Binding-site contacts:
Ligand atom C1 contacts residue SER80 of chain 12.E at 3.8 Å.
Ligand atom C3 contacts residue ASN78 of chain 12.E at 4.0 Å.
Ligand atom O7 contacts residue TYR23 of chain 12.E at 4.2 Å.
Ligand atom C8 contacts residue TYR23 of chain 12.E at 3.3 Å (hydrophobic).
Ligand atom C7 contacts residue ASN78 of chain 12.E at 3.9 Å.
Ligand atom C5 contacts residue ASN78 of chain 12.E at 3.5 Å.
Ligand atom C1 contacts residue ASN78 of chain 12.E at 1.4 Å.
Ligand atom O5 contacts residue SER80 of chain 12.E at 4.1 Å.
Ligand atom C1 contacts residue ALA69 of chain 12.E at 4.3 Å (hydrophobic).
Ligand atom O5 contacts residue ALA69 of chain 12.E at 3.5 Å.
Ligand atom C4 contacts residue ASN78 of chain 12.E at 4.2 Å.
Ligand atom O6 contacts residue ALA69 of chain 12.E at 4.0 Å.
Ligand atom C5 contacts residue ALA69 of chain 12.E at 4.4 Å (hydrophobic).
Ligand atom C7 contacts residue TYR23 of chain 12.E at 4.0 Å (hydrophobic).
Ligand atom C6 contacts residue ALA69 of chain 12.E at 4.1 Å (hydrophobic).
Ligand atom O7 contacts residue ASN78 of chain 12.E at 4.0 Å.
Ligand atom C6 contacts residue ASN78 of chain 12.E at 4.5 Å.
Ligand atom C6 contacts residue VAL68 of chain 12.E at 3.1 Å (hydrophobic).
Ligand atom N2 contacts residue ASN78 of chain 12.E at 3.2 Å (h-bond).
Ligand atom C5 contacts residue SER80 of chain 12.E at 4.0 Å.
Ligand atom C5 contacts residue VAL68 of chain 12.E at 4.4 Å (hydrophobic).
Ligand atom O6 contacts residue VAL68 of chain 12.E at 3.8 Å.
Ligand atom O5 contacts residue ASN78 of chain 12.E at 2.2 Å (h-bond).
Ligand atom C2 contacts residue ASN78 of chain 12.E at 2.7 Å.

A protein and the small-molecule ligand that binds it are described below.
Small molecule (SMILES): CC(=O)N[C@H]1[C@H](O[C@H]2[C@H](O)[C@@H](NC(C)=O)CO[C@@H]2CO)O[C@H](CO)[C@@H](O[C@@H]2O[C@H](CO)[C@@H](O)[C@H](O)[C@@H]2O)[C@@H]1O

Sequence of chain 12.E:
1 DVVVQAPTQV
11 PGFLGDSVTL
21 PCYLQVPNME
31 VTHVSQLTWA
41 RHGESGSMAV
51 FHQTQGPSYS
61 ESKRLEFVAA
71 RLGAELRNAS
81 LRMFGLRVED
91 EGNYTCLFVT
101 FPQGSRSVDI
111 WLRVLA